Sequence of chain 1.B:
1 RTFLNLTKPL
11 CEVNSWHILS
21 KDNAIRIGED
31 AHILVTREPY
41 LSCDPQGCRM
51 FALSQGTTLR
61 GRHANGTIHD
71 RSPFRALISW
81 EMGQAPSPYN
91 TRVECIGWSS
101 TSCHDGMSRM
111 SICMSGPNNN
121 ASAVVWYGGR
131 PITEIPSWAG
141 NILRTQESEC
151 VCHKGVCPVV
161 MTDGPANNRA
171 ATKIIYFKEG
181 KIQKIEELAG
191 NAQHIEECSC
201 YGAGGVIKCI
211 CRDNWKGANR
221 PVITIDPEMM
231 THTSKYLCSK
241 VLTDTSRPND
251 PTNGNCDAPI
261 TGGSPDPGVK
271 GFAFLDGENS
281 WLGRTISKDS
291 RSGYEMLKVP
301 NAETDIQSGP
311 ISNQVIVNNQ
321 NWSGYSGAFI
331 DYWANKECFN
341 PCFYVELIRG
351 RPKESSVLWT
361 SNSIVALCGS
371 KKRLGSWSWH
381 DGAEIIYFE

A protein and the small-molecule ligand that binds it are described below.
Small molecule (SMILES): OC[C@H]1O[C@H](O)[C@@H](O)[C@@H](O)[C@@H]1O

Binding-site contacts:
Ligand atom C4 contacts residue MAN1 of chain 1.X at 4.1 Å.
Ligand atom O6 contacts residue PRO310 of chain 1.B at 3.4 Å.
Ligand atom C4 contacts residue BMA1 of chain 1.QA at 4.0 Å.
Ligand atom C5 contacts residue MAN1 of chain 1.X at 4.2 Å.
Ligand atom C3 contacts residue ASN313 of chain 1.B at 4.5 Å.
Ligand atom C6 contacts residue PRO310 of chain 1.B at 3.9 Å (hydrophobic).
Ligand atom O5 contacts residue PRO310 of chain 1.B at 3.5 Å.
Ligand atom O4 contacts residue MAN1 of chain 1.X at 3.4 Å.
Ligand atom O2 contacts residue ASN313 of chain 1.B at 4.1 Å.
Ligand atom O5 contacts residue BMA1 of chain 1.QA at 2.2 Å (h-bond).
Ligand atom C2 contacts residue ASN313 of chain 1.B at 3.7 Å.
Ligand atom O2 contacts residue GLU295 of chain 1.B at 3.4 Å (salt-bridge).
Ligand atom C3 contacts residue MAN1 of chain 1.Y at 3.4 Å.
Ligand atom C5 contacts residue PRO310 of chain 1.B at 4.4 Å (hydrophobic).
Ligand atom C6 contacts residue BMA1 of chain 1.QA at 4.4 Å.
Ligand atom C6 contacts residue MAN1 of chain 1.X at 2.8 Å.
Ligand atom C2 contacts residue MAN1 of chain 1.Y at 3.1 Å.
Ligand atom C5 contacts residue BMA1 of chain 1.QA at 3.2 Å.
Ligand atom O6 contacts residue MAN1 of chain 1.X at 2.3 Å.
Ligand atom C1 contacts residue LEU297 of chain 1.B at 3.7 Å (hydrophobic).
Ligand atom C1 contacts residue BMA1 of chain 1.QA at 2.7 Å.
Ligand atom C3 contacts residue BMA1 of chain 1.QA at 3.4 Å.
Ligand atom C1 contacts residue ASN313 of chain 1.B at 3.8 Å.
Ligand atom O2 contacts residue MAN1 of chain 1.Y at 3.0 Å (h-bond).
Ligand atom O2 contacts residue LEU297 of chain 1.B at 4.0 Å.
Ligand atom C2 contacts residue LEU297 of chain 1.B at 4.4 Å (hydrophobic).
Ligand atom O3 contacts residue MAN1 of chain 1.Y at 2.6 Å.
Ligand atom C1 contacts residue PRO310 of chain 1.B at 3.7 Å (hydrophobic).
Ligand atom C2 contacts residue BMA1 of chain 1.QA at 3.2 Å.